Binding-site contacts:
Ligand atom C6 contacts residue SER101 of chain 1.C at 3.8 Å.
Ligand atom O7 contacts residue SER112 of chain 1.C at 4.5 Å.
Ligand atom C5 contacts residue SER112 of chain 1.C at 3.7 Å.
Ligand atom C2 contacts residue SER101 of chain 1.C at 3.8 Å.
Ligand atom C1 contacts residue PRO100 of chain 1.C at 4.4 Å (hydrophobic).
Ligand atom C7 contacts residue SER101 of chain 1.C at 4.2 Å.
Ligand atom O7 contacts residue SER101 of chain 1.C at 4.4 Å.
Ligand atom N2 contacts residue SER101 of chain 1.C at 4.0 Å.
Ligand atom C7 contacts residue SER112 of chain 1.C at 3.7 Å.
Ligand atom C3 contacts residue SER112 of chain 1.C at 3.7 Å.
Ligand atom C6 contacts residue PRO100 of chain 1.C at 4.1 Å (hydrophobic).
Ligand atom C4 contacts residue SER112 of chain 1.C at 4.2 Å.
Ligand atom N2 contacts residue SER112 of chain 1.C at 2.6 Å (h-bond).
Ligand atom O5 contacts residue SER112 of chain 1.C at 2.4 Å (h-bond).
Ligand atom O5 contacts residue SER101 of chain 1.C at 3.5 Å (h-bond).
Ligand atom C5 contacts residue SER101 of chain 1.C at 4.3 Å.
Ligand atom O5 contacts residue PRO100 of chain 1.C at 3.7 Å.
Ligand atom C1 contacts residue SER112 of chain 1.C at 1.4 Å.
Ligand atom C2 contacts residue SER112 of chain 1.C at 2.3 Å.
Ligand atom C1 contacts residue SER101 of chain 1.C at 3.9 Å.

Sequence of chain 1.C:
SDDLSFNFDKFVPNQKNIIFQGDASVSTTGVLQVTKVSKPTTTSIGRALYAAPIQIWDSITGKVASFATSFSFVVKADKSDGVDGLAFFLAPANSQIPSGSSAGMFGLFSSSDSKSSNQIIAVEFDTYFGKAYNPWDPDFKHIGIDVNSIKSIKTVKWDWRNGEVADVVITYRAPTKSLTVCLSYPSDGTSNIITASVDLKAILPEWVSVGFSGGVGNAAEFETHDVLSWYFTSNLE

A protein and the small-molecule ligand that binds it are described below.
Small molecule (SMILES): CC(=O)N[C@@H]1[C@@H](O)[C@H](O)[C@@H](CO)O[C@H]1O